Sequence of chain 1.A:
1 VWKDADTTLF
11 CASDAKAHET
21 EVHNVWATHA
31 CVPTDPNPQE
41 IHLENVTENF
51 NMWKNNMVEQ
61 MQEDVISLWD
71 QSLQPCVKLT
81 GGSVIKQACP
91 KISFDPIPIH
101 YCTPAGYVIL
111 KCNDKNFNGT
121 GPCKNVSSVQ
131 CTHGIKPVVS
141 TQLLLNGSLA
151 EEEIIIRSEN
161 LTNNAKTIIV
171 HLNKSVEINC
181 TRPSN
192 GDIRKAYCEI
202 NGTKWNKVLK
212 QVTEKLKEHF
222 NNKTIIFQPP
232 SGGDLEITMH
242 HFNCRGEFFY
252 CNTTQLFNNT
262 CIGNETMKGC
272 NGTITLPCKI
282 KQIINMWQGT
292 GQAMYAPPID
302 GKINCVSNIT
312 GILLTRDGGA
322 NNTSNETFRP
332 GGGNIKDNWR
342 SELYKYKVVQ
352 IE

Binding-site contacts:
Ligand atom C7 contacts residue SER158 of chain 1.A at 4.4 Å.
Ligand atom O6 contacts residue GLY121 of chain 1.A at 4.2 Å.
Ligand atom C7 contacts residue ASN118 of chain 1.A at 3.2 Å.
Ligand atom C5 contacts residue THR120 of chain 1.A at 3.8 Å.
Ligand atom C8 contacts residue HIS220 of chain 1.A at 4.4 Å.
Ligand atom C4 contacts residue ASN118 of chain 1.A at 4.1 Å.
Ligand atom O5 contacts residue ASN118 of chain 1.A at 2.4 Å (h-bond).
Ligand atom C1 contacts residue ASN118 of chain 1.A at 1.4 Å.
Ligand atom O7 contacts residue ILE156 of chain 1.A at 3.4 Å (h-bond).
Ligand atom N2 contacts residue THR120 of chain 1.A at 4.2 Å.
Ligand atom C5 contacts residue ASN118 of chain 1.A at 3.6 Å.
Ligand atom C8 contacts residue SER158 of chain 1.A at 4.4 Å.
Ligand atom N2 contacts residue SER158 of chain 1.A at 4.4 Å.
Ligand atom N2 contacts residue ASN118 of chain 1.A at 2.6 Å (h-bond).
Ligand atom C3 contacts residue ASN118 of chain 1.A at 3.6 Å.
Ligand atom C1 contacts residue THR120 of chain 1.A at 3.5 Å.
Ligand atom C8 contacts residue LEU161 of chain 1.A at 3.5 Å (hydrophobic).
Ligand atom O5 contacts residue THR120 of chain 1.A at 3.7 Å.
Ligand atom O7 contacts residue HIS220 of chain 1.A at 3.9 Å.
Ligand atom O6 contacts residue PRO122 of chain 1.A at 3.9 Å.
Ligand atom C2 contacts residue ASN118 of chain 1.A at 2.2 Å.
Ligand atom O7 contacts residue ASN118 of chain 1.A at 3.0 Å (h-bond).
Ligand atom C2 contacts residue THR120 of chain 1.A at 4.5 Å.
Ligand atom O6 contacts residue THR120 of chain 1.A at 4.0 Å.
Ligand atom C7 contacts residue ILE156 of chain 1.A at 4.4 Å (hydrophobic).

This protein binds this small molecule.
Small molecule (SMILES): CC(=O)N[C@@H]1[C@@H](O)[C@H](O)[C@@H](CO)O[C@H]1O